Sequence of chain 1.E:
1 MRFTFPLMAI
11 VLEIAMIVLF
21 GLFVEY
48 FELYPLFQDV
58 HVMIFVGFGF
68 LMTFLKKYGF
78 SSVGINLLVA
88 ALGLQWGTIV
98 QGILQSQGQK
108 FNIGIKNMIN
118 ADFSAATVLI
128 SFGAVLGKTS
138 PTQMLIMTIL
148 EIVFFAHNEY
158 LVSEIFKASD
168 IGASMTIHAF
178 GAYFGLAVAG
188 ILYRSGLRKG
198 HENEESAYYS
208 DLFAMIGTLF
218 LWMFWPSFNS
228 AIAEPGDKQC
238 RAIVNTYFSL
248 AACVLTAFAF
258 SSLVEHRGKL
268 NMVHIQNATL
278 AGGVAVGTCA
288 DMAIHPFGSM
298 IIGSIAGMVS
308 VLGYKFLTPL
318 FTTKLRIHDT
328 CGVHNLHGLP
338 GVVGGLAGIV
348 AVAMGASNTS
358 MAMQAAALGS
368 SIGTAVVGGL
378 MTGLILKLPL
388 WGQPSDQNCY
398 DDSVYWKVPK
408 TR

Binding-site contacts:
Ligand atom C15 contacts residue ARG323 of chain 1.E at 4.5 Å.
Ligand atom C12 contacts residue ILE188 of chain 1.E at 3.6 Å (hydrophobic).
Ligand atom C17 contacts residue GLY187 of chain 1.E at 4.1 Å.
Ligand atom C3 contacts residue TYR190 of chain 1.E at 4.3 Å (hydrophobic).
Ligand atom C15 contacts residue LEU322 of chain 1.E at 3.7 Å (hydrophobic).
Ligand atom C5 contacts residue TYR190 of chain 1.E at 4.4 Å (hydrophobic).
Ligand atom C15 contacts residue ILE324 of chain 1.E at 3.7 Å (hydrophobic).
Ligand atom C24 contacts residue VAL373 of chain 1.E at 4.5 Å (hydrophobic).
Ligand atom C8 contacts residue GLY187 of chain 1.E at 3.7 Å.
Ligand atom C27 contacts residue VAL373 of chain 1.E at 4.1 Å (hydrophobic).
Ligand atom C25 contacts residue ILE324 of chain 1.E at 4.3 Å (hydrophobic).
Ligand atom C12 contacts residue GLY187 of chain 1.E at 4.2 Å.
Ligand atom C21 contacts residue ALA184 of chain 1.E at 3.7 Å (hydrophobic).
Ligand atom C14 contacts residue GLY187 of chain 1.E at 3.6 Å.
Ligand atom C11 contacts residue GLY187 of chain 1.E at 4.2 Å.
Ligand atom C23 contacts residue VAL373 of chain 1.E at 4.0 Å (hydrophobic).
Ligand atom C27 contacts residue ALA184 of chain 1.E at 3.9 Å (hydrophobic).
Ligand atom C26 contacts residue PHE318 of chain 1.E at 4.4 Å (hydrophobic).
Ligand atom C7 contacts residue ARG323 of chain 1.E at 3.7 Å.
Ligand atom C6 contacts residue ARG323 of chain 1.E at 3.8 Å.
Ligand atom C7 contacts residue LEU322 of chain 1.E at 4.2 Å (hydrophobic).
Ligand atom C11 contacts residue ILE188 of chain 1.E at 4.1 Å (hydrophobic).
Ligand atom C27 contacts residue LEU183 of chain 1.E at 3.8 Å (hydrophobic).
Ligand atom C6 contacts residue GLY187 of chain 1.E at 4.2 Å.
Ligand atom C7 contacts residue GLY187 of chain 1.E at 3.6 Å.
Ligand atom C4 contacts residue TYR190 of chain 1.E at 4.2 Å (hydrophobic).
Ligand atom C16 contacts residue GLY187 of chain 1.E at 3.8 Å.
Ligand atom C13 contacts residue GLY187 of chain 1.E at 4.5 Å.
Ligand atom C16 contacts residue ILE324 of chain 1.E at 3.7 Å (hydrophobic).
Ligand atom C6 contacts residue TYR190 of chain 1.E at 4.0 Å (hydrophobic).
Ligand atom C10 contacts residue GLY187 of chain 1.E at 4.3 Å.
Ligand atom C15 contacts residue GLY187 of chain 1.E at 4.0 Å.
Ligand atom C21 contacts residue LEU377 of chain 1.E at 3.7 Å (hydrophobic).
Ligand atom C26 contacts residue TYR180 of chain 1.E at 3.8 Å (hydrophobic).
Ligand atom C26 contacts residue LEU183 of chain 1.E at 4.3 Å (hydrophobic).
Ligand atom C9 contacts residue GLY187 of chain 1.E at 3.4 Å.
Ligand atom C27 contacts residue TYR180 of chain 1.E at 3.7 Å (hydrophobic).
Ligand atom C7 contacts residue TYR190 of chain 1.E at 4.5 Å (hydrophobic).
Ligand atom C1 contacts residue GLY187 of chain 1.E at 4.3 Å.

A small-molecule ligand and the protein it binds are described below.
Small molecule (SMILES): CC(C)CCC[C@@H](C)[C@H]1CC[C@H]2[C@@H]3CC=C4C[C@@H](O)CC[C@]4(C)[C@H]3CC[C@]12C